Sequence of chain 1.Z:
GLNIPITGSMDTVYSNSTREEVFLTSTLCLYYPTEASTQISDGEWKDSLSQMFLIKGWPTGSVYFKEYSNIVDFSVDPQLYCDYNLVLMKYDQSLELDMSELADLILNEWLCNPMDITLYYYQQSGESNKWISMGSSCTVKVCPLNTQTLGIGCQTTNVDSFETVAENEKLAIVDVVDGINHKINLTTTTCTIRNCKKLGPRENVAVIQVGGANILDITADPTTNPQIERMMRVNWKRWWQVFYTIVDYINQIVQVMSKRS

Binding-site contacts:
Ligand atom C1 contacts residue ASN69 of chain 1.Z at 1.4 Å.
Ligand atom C8 contacts residue ASN69 of chain 1.Z at 4.0 Å.
Ligand atom C7 contacts residue ASN69 of chain 1.Z at 3.4 Å.
Ligand atom N2 contacts residue ASN69 of chain 1.Z at 2.9 Å (h-bond).
Ligand atom C5 contacts residue ASN69 of chain 1.Z at 3.6 Å.
Ligand atom C2 contacts residue ASN69 of chain 1.Z at 2.5 Å.
Ligand atom O5 contacts residue ASN69 of chain 1.Z at 2.3 Å (h-bond).
Ligand atom O7 contacts residue ASN69 of chain 1.Z at 3.5 Å (h-bond).
Ligand atom C3 contacts residue ASN69 of chain 1.Z at 3.8 Å.
Ligand atom C4 contacts residue ASN69 of chain 1.Z at 4.2 Å.

This protein binds this small molecule.
Small molecule (SMILES): CC(=O)N[C@@H]1[C@@H](O)[C@H](O)[C@@H](CO)O[C@H]1O